Sequence of chain 1.C:
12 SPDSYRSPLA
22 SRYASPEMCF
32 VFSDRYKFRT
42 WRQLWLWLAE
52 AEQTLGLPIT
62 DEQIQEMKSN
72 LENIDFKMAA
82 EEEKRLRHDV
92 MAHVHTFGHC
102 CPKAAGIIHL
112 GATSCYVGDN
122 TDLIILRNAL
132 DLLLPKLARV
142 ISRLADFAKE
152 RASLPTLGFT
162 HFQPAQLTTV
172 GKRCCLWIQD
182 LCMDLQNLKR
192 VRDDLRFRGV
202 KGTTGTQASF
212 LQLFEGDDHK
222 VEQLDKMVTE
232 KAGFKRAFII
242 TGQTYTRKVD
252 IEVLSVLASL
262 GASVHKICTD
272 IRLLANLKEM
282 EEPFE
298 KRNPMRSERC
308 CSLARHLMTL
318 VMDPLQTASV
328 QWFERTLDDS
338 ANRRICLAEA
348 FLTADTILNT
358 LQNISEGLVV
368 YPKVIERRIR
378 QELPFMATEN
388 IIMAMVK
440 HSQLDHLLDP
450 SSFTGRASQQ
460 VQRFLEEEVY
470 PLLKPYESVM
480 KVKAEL

Sequence of chain 1.A:
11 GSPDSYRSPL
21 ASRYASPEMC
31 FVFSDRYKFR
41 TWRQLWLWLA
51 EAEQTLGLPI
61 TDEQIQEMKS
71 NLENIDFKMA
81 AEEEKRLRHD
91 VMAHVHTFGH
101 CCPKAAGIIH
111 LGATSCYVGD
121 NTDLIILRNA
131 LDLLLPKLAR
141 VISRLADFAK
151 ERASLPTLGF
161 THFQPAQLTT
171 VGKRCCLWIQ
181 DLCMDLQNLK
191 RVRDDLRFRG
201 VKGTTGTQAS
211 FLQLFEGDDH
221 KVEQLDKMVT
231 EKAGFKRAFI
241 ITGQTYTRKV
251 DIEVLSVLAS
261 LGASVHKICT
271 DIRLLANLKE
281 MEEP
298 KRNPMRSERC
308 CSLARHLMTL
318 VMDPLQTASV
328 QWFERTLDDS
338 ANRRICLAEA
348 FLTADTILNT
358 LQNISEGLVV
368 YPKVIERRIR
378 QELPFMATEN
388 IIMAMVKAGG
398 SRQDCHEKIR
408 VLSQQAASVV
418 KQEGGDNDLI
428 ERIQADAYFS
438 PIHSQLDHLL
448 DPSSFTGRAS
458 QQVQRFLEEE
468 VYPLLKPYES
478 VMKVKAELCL

Binding-site contacts:
Ligand atom O2' contacts residue ARG88 of chain 1.D at 3.2 Å (salt-bridge).
Ligand atom O3A contacts residue TYR24 of chain 1.A at 3.1 Å (h-bond).
Ligand atom O3A contacts residue SER337 of chain 1.D at 2.6 Å (h-bond).
Ligand atom C4 contacts residue HIS89 of chain 1.D at 3.5 Å.
Ligand atom O68 contacts residue ASN300 of chain 1.A at 3.2 Å (h-bond).
Ligand atom O68 contacts residue LYS298 of chain 1.A at 2.7 Å (salt-bridge).
Ligand atom C8 contacts residue HIS89 of chain 1.D at 3.4 Å.
Ligand atom O67 contacts residue THR161 of chain 1.C at 2.8 Å (h-bond).
Ligand atom O68 contacts residue HIS162 of chain 1.C at 3.5 Å.
Ligand atom O6 contacts residue GLN244 of chain 1.D at 3.0 Å (h-bond).
Ligand atom O3A contacts residue ARG341 of chain 1.D at 2.6 Å (salt-bridge).
Ligand atom O3' contacts residue ASP90 of chain 1.D at 3.3 Å (salt-bridge).
Ligand atom O5' contacts residue ARG23 of chain 1.A at 3.0 Å (salt-bridge).
Ligand atom C62 contacts residue SER115 of chain 1.D at 3.2 Å.
Ligand atom O67 contacts residue HIS162 of chain 1.C at 3.5 Å (h-bond).
Ligand atom O1A contacts residue ARG306 of chain 1.A at 2.8 Å (salt-bridge).
Ligand atom O67 contacts residue GLN244 of chain 1.D at 2.8 Å (h-bond).
Ligand atom O1A contacts residue TYR24 of chain 1.A at 2.7 Å (h-bond).
Ligand atom PA contacts residue TYR24 of chain 1.A at 3.3 Å.
Ligand atom O2' contacts residue MET302 of chain 1.A at 3.2 Å.
Ligand atom O5' contacts residue ARG341 of chain 1.D at 3.3 Å (salt-bridge).
Ligand atom N7 contacts residue HIS89 of chain 1.D at 3.5 Å.
Ligand atom C64 contacts residue THR161 of chain 1.C at 3.4 Å.
Ligand atom N3 contacts residue SER115 of chain 1.D at 3.6 Å.
Ligand atom O1A contacts residue ARG23 of chain 1.A at 3.0 Å (salt-bridge).
Ligand atom O3' contacts residue ARG88 of chain 1.D at 3.5 Å (salt-bridge).
Ligand atom C64 contacts residue HIS162 of chain 1.C at 3.6 Å.
Ligand atom O3A contacts residue ALA338 of chain 1.D at 3.4 Å (h-bond).
Ligand atom N9 contacts residue HIS89 of chain 1.D at 3.4 Å.
Ligand atom O66 contacts residue THR114 of chain 1.D at 2.5 Å (h-bond).
Ligand atom O66 contacts residue SER115 of chain 1.D at 3.1 Å (h-bond).
Ligand atom O6 contacts residue ARG332 of chain 1.D at 3.2 Å (salt-bridge).
Ligand atom O68 contacts residue THR161 of chain 1.C at 3.5 Å (h-bond).
Ligand atom O65 contacts residue SER115 of chain 1.D at 2.9 Å (h-bond).
Ligand atom C2' contacts residue ARG88 of chain 1.D at 3.3 Å.
Ligand atom PA contacts residue ARG23 of chain 1.A at 3.6 Å.
Ligand atom O3' contacts residue GLU84 of chain 1.D at 3.6 Å.
Ligand atom N7 contacts residue HIS162 of chain 1.C at 3.4 Å.
Ligand atom O65 contacts residue HIS89 of chain 1.D at 3.1 Å.
Ligand atom C62 contacts residue THR114 of chain 1.D at 3.4 Å.

The small molecule below binds the protein below.
Small molecule (SMILES): Nc1c(C(=O)N[C@@H](CC(=O)O)C(=O)O)ncn1[C@@H]1O[C@H](COP(=O)(O)O)[C@@H](O)[C@@H]1O

Sequence of chain 1.D:
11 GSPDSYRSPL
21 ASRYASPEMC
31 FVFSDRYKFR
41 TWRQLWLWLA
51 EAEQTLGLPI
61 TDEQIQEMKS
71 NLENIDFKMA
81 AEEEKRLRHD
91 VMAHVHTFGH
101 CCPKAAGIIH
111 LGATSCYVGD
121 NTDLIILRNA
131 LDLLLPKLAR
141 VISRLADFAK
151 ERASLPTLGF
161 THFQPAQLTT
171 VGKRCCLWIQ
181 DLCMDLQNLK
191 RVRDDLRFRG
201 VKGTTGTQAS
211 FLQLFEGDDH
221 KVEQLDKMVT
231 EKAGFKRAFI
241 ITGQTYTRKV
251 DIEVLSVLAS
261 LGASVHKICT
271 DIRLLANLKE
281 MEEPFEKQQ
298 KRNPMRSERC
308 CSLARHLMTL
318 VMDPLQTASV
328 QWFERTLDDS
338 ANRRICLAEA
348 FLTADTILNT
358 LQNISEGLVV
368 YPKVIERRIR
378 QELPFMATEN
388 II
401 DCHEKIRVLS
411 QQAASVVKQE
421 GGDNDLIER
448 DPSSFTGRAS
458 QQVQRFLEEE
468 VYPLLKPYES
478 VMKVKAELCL